Binding-site contacts:
Ligand atom C03 contacts residue LEU137 of chain 1.A at 4.0 Å (hydrophobic).
Ligand atom C16 contacts residue SER88 of chain 1.A at 4.0 Å.
Ligand atom N08 contacts residue VAL68 of chain 1.A at 3.9 Å.
Ligand atom N06 contacts residue ALA36 of chain 1.A at 4.0 Å.
Ligand atom O09 contacts residue GLU85 of chain 1.A at 3.3 Å (salt-bridge).
Ligand atom N06 contacts residue LEU137 of chain 1.A at 3.3 Å.
Ligand atom C22 contacts residue GLY90 of chain 1.A at 3.7 Å.
Ligand atom O09 contacts residue CYS87 of chain 1.A at 2.8 Å (h-bond).
Ligand atom N08 contacts residue ALA36 of chain 1.A at 3.6 Å.
Ligand atom C02 contacts residue LEU137 of chain 1.A at 3.5 Å (hydrophobic).
Ligand atom O11 contacts residue VAL23 of chain 1.A at 3.6 Å.
Ligand atom C21 contacts residue TYR86 of chain 1.A at 4.1 Å (hydrophobic).
Ligand atom C20 contacts residue GLY90 of chain 1.A at 3.6 Å.
Ligand atom C19 contacts residue GLY90 of chain 1.A at 3.8 Å.
Ligand atom S01 contacts residue TYR86 of chain 1.A at 4.0 Å.
Ligand atom C20 contacts residue CYS87 of chain 1.A at 3.3 Å (hydrophobic).
Ligand atom C19 contacts residue LEU15 of chain 1.A at 3.9 Å (hydrophobic).
Ligand atom S01 contacts residue LEU15 of chain 1.A at 3.9 Å.
Ligand atom C21 contacts residue CYS87 of chain 1.A at 3.9 Å (hydrophobic).
Ligand atom C17 contacts residue SER88 of chain 1.A at 3.4 Å.
Ligand atom C07 contacts residue ALA36 of chain 1.A at 3.5 Å (hydrophobic).
Ligand atom C04 contacts residue LEU15 of chain 1.A at 3.7 Å (hydrophobic).
Ligand atom C07 contacts residue LEU137 of chain 1.A at 3.5 Å (hydrophobic).
Ligand atom O09 contacts residue TYR86 of chain 1.A at 3.4 Å.
Ligand atom C24 contacts residue LEU15 of chain 1.A at 3.8 Å (hydrophobic).
Ligand atom O09 contacts residue LEU137 of chain 1.A at 4.0 Å.
Ligand atom N08 contacts residue GLU85 of chain 1.A at 2.9 Å (salt-bridge).
Ligand atom C07 contacts residue CYS87 of chain 1.A at 4.0 Å (hydrophobic).
Ligand atom C23 contacts residue GLY90 of chain 1.A at 3.9 Å.
Ligand atom C21 contacts residue SER88 of chain 1.A at 3.5 Å.
Ligand atom C21 contacts residue GLY90 of chain 1.A at 3.6 Å.
Ligand atom N08 contacts residue LEU137 of chain 1.A at 3.8 Å.
Ligand atom C05 contacts residue LEU15 of chain 1.A at 3.9 Å (hydrophobic).
Ligand atom C20 contacts residue LEU15 of chain 1.A at 3.9 Å (hydrophobic).
Ligand atom C20 contacts residue TYR86 of chain 1.A at 4.0 Å (hydrophobic).
Ligand atom S01 contacts residue CYS87 of chain 1.A at 3.5 Å (h-bond).
Ligand atom C24 contacts residue GLY90 of chain 1.A at 3.9 Å.
Ligand atom C07 contacts residue GLU85 of chain 1.A at 3.5 Å.
Ligand atom C2 contacts residue GLY89 of chain 1.A at 3.5 Å.
Ligand atom O09 contacts residue ALA36 of chain 1.A at 3.6 Å.

The protein below binds the small molecule below.
Small molecule (SMILES): CN(C)CCOc1ccc(-c2cc(C(N)=O)c(NC(N)=O)s2)cc1

Sequence of chain 1.A:
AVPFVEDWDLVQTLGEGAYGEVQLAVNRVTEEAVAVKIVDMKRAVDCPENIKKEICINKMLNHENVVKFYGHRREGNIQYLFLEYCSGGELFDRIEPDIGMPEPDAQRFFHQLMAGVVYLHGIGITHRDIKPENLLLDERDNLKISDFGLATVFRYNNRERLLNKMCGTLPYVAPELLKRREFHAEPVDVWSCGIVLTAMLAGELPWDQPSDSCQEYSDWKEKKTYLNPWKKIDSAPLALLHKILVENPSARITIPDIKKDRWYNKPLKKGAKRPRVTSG